Sequence of chain 1.J:
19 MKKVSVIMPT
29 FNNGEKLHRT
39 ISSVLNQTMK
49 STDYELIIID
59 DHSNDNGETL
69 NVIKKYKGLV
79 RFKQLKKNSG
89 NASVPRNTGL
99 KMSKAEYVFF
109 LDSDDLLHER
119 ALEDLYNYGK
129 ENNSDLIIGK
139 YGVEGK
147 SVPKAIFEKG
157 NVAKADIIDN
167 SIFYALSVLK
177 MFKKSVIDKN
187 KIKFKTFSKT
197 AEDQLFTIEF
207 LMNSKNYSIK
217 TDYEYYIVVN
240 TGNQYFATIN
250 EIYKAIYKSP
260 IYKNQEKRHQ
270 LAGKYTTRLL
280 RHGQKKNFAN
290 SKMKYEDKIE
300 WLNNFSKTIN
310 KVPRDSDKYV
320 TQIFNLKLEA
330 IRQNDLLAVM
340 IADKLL

Binding-site contacts:
Ligand atom O2' contacts residue THR28 of chain 1.J at 3.3 Å.
Ligand atom O2' contacts residue SER111 of chain 1.J at 3.7 Å.
Ligand atom O3B contacts residue PRO27 of chain 1.J at 2.8 Å (h-bond).
Ligand atom C4 contacts residue GLY88 of chain 1.J at 3.4 Å.
Ligand atom C7' contacts residue LEU175 of chain 1.J at 3.7 Å (hydrophobic).
Ligand atom O2 contacts residue ASN89 of chain 1.J at 3.4 Å (h-bond).
Ligand atom O2A contacts residue MG1 of chain 1.ZA at 2.9 Å.
Ligand atom O4 contacts residue ASN86 of chain 1.J at 3.0 Å (h-bond).
Ligand atom O4 contacts residue ASP59 of chain 1.J at 3.6 Å.
Ligand atom C3' contacts residue ASP110 of chain 1.J at 3.2 Å.
Ligand atom O3' contacts residue ASP110 of chain 1.J at 3.2 Å (salt-bridge).
Ligand atom C4 contacts residue ASP59 of chain 1.J at 3.7 Å.
Ligand atom C2 contacts residue ASN89 of chain 1.J at 3.4 Å.
Ligand atom N2' contacts residue ASP110 of chain 1.J at 3.3 Å (salt-bridge).
Ligand atom O4B contacts residue ALA90 of chain 1.J at 3.4 Å.
Ligand atom PB contacts residue MG1 of chain 1.ZA at 3.8 Å.
Ligand atom C5 contacts residue GLY88 of chain 1.J at 3.7 Å.
Ligand atom O2 contacts residue ALA90 of chain 1.J at 3.8 Å.
Ligand atom C5B contacts residue ASP110 of chain 1.J at 3.6 Å.
Ligand atom N3 contacts residue ASN89 of chain 1.J at 3.2 Å (h-bond).
Ligand atom C8' contacts residue LEU175 of chain 1.J at 3.4 Å (hydrophobic).
Ligand atom O1' contacts residue ASP110 of chain 1.J at 3.8 Å.
Ligand atom O2B contacts residue MG1 of chain 1.ZA at 2.3 Å.
Ligand atom O2' contacts residue PHE29 of chain 1.J at 3.3 Å (h-bond).
Ligand atom O2' contacts residue PRO27 of chain 1.J at 3.0 Å (h-bond).
Ligand atom O4 contacts residue ASN89 of chain 1.J at 3.8 Å.
Ligand atom O3B contacts residue ASP110 of chain 1.J at 3.5 Å.
Ligand atom O4 contacts residue GLY88 of chain 1.J at 3.0 Å (h-bond).
Ligand atom C4 contacts residue PHE29 of chain 1.J at 3.8 Å (hydrophobic).
Ligand atom O4' contacts residue ARG94 of chain 1.J at 3.5 Å (salt-bridge).
Ligand atom O3' contacts residue ARG94 of chain 1.J at 3.4 Å (salt-bridge).
Ligand atom C2 contacts residue ASP59 of chain 1.J at 3.7 Å.
Ligand atom O4 contacts residue PHE29 of chain 1.J at 3.7 Å.
Ligand atom O2 contacts residue PRO93 of chain 1.J at 3.5 Å.
Ligand atom O3B contacts residue SER111 of chain 1.J at 2.8 Å (h-bond).
Ligand atom O2 contacts residue ASP59 of chain 1.J at 3.6 Å.
Ligand atom O2 contacts residue PRO27 of chain 1.J at 3.6 Å.
Ligand atom C5 contacts residue PHE29 of chain 1.J at 3.8 Å (hydrophobic).
Ligand atom N3 contacts residue ASP59 of chain 1.J at 2.9 Å (salt-bridge).
Ligand atom C2' contacts residue ASP110 of chain 1.J at 3.8 Å.

The protein below binds the small molecule below.
Small molecule (SMILES): CC(=O)N[C@H]1[C@@H](O[P](=O)(O)O[P](=O)(O)OC[C@H]2O[C@@H](n3ccc(=O)[nH]c3=O)[C@H](O)[C@@H]2O)O[C@H](CO)[C@@H](O)[C@@H]1O